Binding-site contacts:
Ligand atom O6A contacts residue SER93 of chain 45.B at 3.2 Å.
Ligand atom O4 contacts residue LYS156 of chain 45.B at 3.5 Å.
Ligand atom OAH contacts residue THR4 of chain 45.B at 3.7 Å.
Ligand atom C5 contacts residue HIS155 of chain 45.B at 4.0 Å.
Ligand atom O6A contacts residue LEU62 of chain 45.B at 3.4 Å.
Ligand atom OAF contacts residue ARG157 of chain 45.B at 2.8 Å (salt-bridge).
Ligand atom C6 contacts residue HIS155 of chain 45.B at 3.4 Å.
Ligand atom O4 contacts residue HIS155 of chain 45.B at 3.5 Å (h-bond).
Ligand atom O6B contacts residue HIS155 of chain 45.B at 3.3 Å (h-bond).
Ligand atom O3 contacts residue ALA158 of chain 45.B at 3.0 Å (h-bond).
Ligand atom C2 contacts residue ALA158 of chain 45.B at 3.7 Å (hydrophobic).
Ligand atom C6 contacts residue HIS94 of chain 45.B at 3.9 Å.
Ligand atom C3 contacts residue ALA158 of chain 45.B at 4.0 Å (hydrophobic).
Ligand atom O6B contacts residue ARG157 of chain 45.B at 3.3 Å (salt-bridge).
Ligand atom OAF contacts residue THR4 of chain 45.B at 2.9 Å (h-bond).
Ligand atom C4 contacts residue LYS156 of chain 45.B at 4.0 Å.
Ligand atom C6 contacts residue SER93 of chain 45.B at 4.0 Å.
Ligand atom OAF contacts residue ALA158 of chain 45.B at 3.3 Å.
Ligand atom O6B contacts residue LEU62 of chain 45.B at 4.0 Å.
Ligand atom O6A contacts residue HIS94 of chain 45.B at 3.2 Å (h-bond).
Ligand atom OAH contacts residue ARG157 of chain 45.B at 3.1 Å (salt-bridge).
Ligand atom O6A contacts residue HIS155 of chain 45.B at 3.8 Å.
Ligand atom O6B contacts residue LYS156 of chain 45.B at 3.3 Å.
Ligand atom O3 contacts residue ARG157 of chain 45.B at 3.3 Å (salt-bridge).
Ligand atom SAG contacts residue ARG157 of chain 45.B at 3.6 Å (salt-bridge).
Ligand atom O6B contacts residue HIS94 of chain 45.B at 4.0 Å.
Ligand atom C3 contacts residue LYS156 of chain 45.B at 4.0 Å.
Ligand atom O5B contacts residue LYS156 of chain 45.B at 3.3 Å.
Ligand atom SAG contacts residue THR4 of chain 45.B at 3.9 Å.
Ligand atom O5 contacts residue ARG157 of chain 45.B at 3.8 Å.
Ligand atom O5 contacts residue HIS155 of chain 45.B at 3.6 Å.
Ligand atom C5 contacts residue LEU62 of chain 45.B at 3.8 Å (hydrophobic).
Ligand atom O5 contacts residue LYS156 of chain 45.B at 3.4 Å.
Ligand atom C6 contacts residue LEU62 of chain 45.B at 3.5 Å (hydrophobic).
Ligand atom OBI contacts residue LYS156 of chain 45.B at 4.0 Å.
Ligand atom O3 contacts residue LYS156 of chain 45.B at 3.0 Å.
Ligand atom O4 contacts residue SER93 of chain 45.B at 3.0 Å (h-bond).
Ligand atom C3 contacts residue ARG157 of chain 45.B at 3.7 Å.
Ligand atom OAH contacts residue ASP3 of chain 45.B at 4.0 Å.
Ligand atom OAH contacts residue LEU2 of chain 45.B at 2.8 Å (h-bond).

This protein binds this small molecule.
Small molecule (SMILES): O=C(O)[C@@H]1O[C@H](O[C@H]2[C@@H](OS(=O)(=O)O)O[C@@H](O)[C@H](NS(=O)(=O)O)[C@H]2O)[C@@H](OS(=O)(=O)O)[C@H](O)[C@@H]1O

Sequence of chain 45.B:
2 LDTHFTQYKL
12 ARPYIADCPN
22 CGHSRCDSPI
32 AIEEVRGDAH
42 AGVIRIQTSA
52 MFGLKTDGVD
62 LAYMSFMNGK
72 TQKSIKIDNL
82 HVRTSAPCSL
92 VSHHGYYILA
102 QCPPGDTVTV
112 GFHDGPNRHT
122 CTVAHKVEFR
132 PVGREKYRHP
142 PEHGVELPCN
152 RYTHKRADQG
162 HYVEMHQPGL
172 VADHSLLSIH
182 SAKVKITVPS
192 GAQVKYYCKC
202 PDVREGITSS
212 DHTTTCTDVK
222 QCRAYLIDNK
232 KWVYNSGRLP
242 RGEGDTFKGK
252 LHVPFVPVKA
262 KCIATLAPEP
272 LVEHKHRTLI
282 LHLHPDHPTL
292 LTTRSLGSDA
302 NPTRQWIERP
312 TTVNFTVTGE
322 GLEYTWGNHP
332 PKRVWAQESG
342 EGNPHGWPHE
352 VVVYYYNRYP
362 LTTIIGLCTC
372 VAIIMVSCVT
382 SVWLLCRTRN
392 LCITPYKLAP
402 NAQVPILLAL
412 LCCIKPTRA